A small-molecule ligand and the protein it binds are described below.
Small molecule (SMILES): CC(=O)N[C@@H]1[C@@H](O)[C@H](O)[C@@H](CO)O[C@H]1O

Binding-site contacts:
Ligand atom C1 contacts residue ASN42 of chain 1.A at 4.2 Å.
Ligand atom C1 contacts residue THR39 of chain 1.A at 4.2 Å.
Ligand atom C4 contacts residue ASN37 of chain 1.A at 4.1 Å.
Ligand atom O7 contacts residue ASN37 of chain 1.A at 3.6 Å.
Ligand atom N2 contacts residue ASN37 of chain 1.A at 3.0 Å (h-bond).
Ligand atom C8 contacts residue ARG316 of chain 1.A at 3.0 Å.
Ligand atom C7 contacts residue ARG316 of chain 1.A at 4.0 Å.
Ligand atom O6 contacts residue ASN42 of chain 1.A at 4.0 Å.
Ligand atom O5 contacts residue ASN42 of chain 1.A at 3.6 Å (h-bond).
Ligand atom C3 contacts residue ASN37 of chain 1.A at 3.7 Å.
Ligand atom C8 contacts residue ASP314 of chain 1.A at 3.7 Å.
Ligand atom O6 contacts residue THR39 of chain 1.A at 2.7 Å (h-bond).
Ligand atom C6 contacts residue THR39 of chain 1.A at 4.1 Å.
Ligand atom O6 contacts residue GLU41 of chain 1.A at 3.5 Å (salt-bridge).
Ligand atom O5 contacts residue THR39 of chain 1.A at 3.9 Å.
Ligand atom C5 contacts residue ASN37 of chain 1.A at 3.6 Å.
Ligand atom C6 contacts residue GLU41 of chain 1.A at 3.3 Å.
Ligand atom C1 contacts residue ASN37 of chain 1.A at 1.5 Å.
Ligand atom C5 contacts residue THR39 of chain 1.A at 4.3 Å.
Ligand atom C7 contacts residue ASN37 of chain 1.A at 3.5 Å.
Ligand atom O7 contacts residue ARG316 of chain 1.A at 4.2 Å.
Ligand atom C2 contacts residue ASN37 of chain 1.A at 2.3 Å.
Ligand atom O5 contacts residue ASN37 of chain 1.A at 2.3 Å (h-bond).

Sequence of chain 1.A:
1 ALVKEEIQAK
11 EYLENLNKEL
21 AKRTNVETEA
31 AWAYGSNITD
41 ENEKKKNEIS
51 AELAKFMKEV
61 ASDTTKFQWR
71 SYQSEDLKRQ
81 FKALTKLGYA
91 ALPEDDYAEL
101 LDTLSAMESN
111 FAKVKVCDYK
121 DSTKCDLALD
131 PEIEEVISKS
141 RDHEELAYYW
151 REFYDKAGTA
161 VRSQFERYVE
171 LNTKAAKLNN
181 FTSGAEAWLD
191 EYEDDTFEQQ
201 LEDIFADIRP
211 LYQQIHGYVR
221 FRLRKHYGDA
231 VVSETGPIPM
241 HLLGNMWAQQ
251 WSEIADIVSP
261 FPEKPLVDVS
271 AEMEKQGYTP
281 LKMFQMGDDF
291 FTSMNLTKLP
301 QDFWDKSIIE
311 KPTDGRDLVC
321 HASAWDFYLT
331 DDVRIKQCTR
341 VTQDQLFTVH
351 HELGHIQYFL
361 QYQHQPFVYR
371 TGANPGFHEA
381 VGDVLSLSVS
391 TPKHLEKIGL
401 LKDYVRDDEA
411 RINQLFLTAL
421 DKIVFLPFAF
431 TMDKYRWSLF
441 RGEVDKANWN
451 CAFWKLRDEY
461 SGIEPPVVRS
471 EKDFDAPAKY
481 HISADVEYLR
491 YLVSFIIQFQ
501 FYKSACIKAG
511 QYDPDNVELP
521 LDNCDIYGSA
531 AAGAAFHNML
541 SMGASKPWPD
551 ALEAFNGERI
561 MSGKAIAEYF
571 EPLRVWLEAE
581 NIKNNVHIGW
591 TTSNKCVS